Binding-site contacts:
Ligand atom C4 contacts residue GLN280 of chain 1.B at 3.6 Å.
Ligand atom C10 contacts residue ALA243 of chain 1.B at 3.6 Å (hydrophobic).
Ligand atom C4 contacts residue ILE246 of chain 1.B at 3.9 Å (hydrophobic).
Ligand atom N6 contacts residue ILE246 of chain 1.B at 4.2 Å.
Ligand atom N7 contacts residue ILE246 of chain 1.B at 4.3 Å.
Ligand atom C12 contacts residue PHE283 of chain 1.B at 3.3 Å (hydrophobic).
Ligand atom C16 contacts residue MET267 of chain 1.B at 4.0 Å (hydrophobic).
Ligand atom C11 contacts residue PHE250 of chain 1.B at 4.0 Å (hydrophobic).
Ligand atom C5 contacts residue PHE283 of chain 1.B at 4.2 Å (hydrophobic).
Ligand atom C10 contacts residue THR239 of chain 1.B at 3.6 Å.
Ligand atom N7 contacts residue PHE283 of chain 1.B at 3.9 Å.
Ligand atom C3 contacts residue TYR78 of chain 1.B at 3.8 Å (hydrophobic).
Ligand atom O17 contacts residue VAL232 of chain 1.B at 4.2 Å.
Ligand atom N9 contacts residue GLN280 of chain 1.B at 3.3 Å (h-bond).
Ligand atom C1 contacts residue VAL232 of chain 1.B at 4.0 Å (hydrophobic).
Ligand atom N6 contacts residue PHE283 of chain 1.B at 4.3 Å.
Ligand atom C13 contacts residue MET267 of chain 1.B at 4.3 Å (hydrophobic).
Ligand atom O17 contacts residue ALA243 of chain 1.B at 3.8 Å.
Ligand atom C14 contacts residue PHE283 of chain 1.B at 3.7 Å (hydrophobic).
Ligand atom O17 contacts residue THR239 of chain 1.B at 2.8 Å (h-bond).
Ligand atom C13 contacts residue PHE283 of chain 1.B at 3.7 Å (hydrophobic).
Ligand atom C1 contacts residue ILE246 of chain 1.B at 4.1 Å (hydrophobic).
Ligand atom O17 contacts residue SER231 of chain 1.B at 4.2 Å.
Ligand atom C10 contacts residue THR242 of chain 1.B at 3.9 Å.
Ligand atom C14 contacts residue MET267 of chain 1.B at 3.3 Å (hydrophobic).
Ligand atom C16 contacts residue GLN280 of chain 1.B at 4.0 Å.
Ligand atom N9 contacts residue PHE283 of chain 1.B at 3.8 Å.
Ligand atom C11 contacts residue PHE283 of chain 1.B at 3.4 Å (hydrophobic).
Ligand atom C16 contacts residue PHE283 of chain 1.B at 3.4 Å (hydrophobic).
Ligand atom C12 contacts residue PHE250 of chain 1.B at 4.0 Å (hydrophobic).
Ligand atom C2 contacts residue VAL232 of chain 1.B at 4.2 Å (hydrophobic).
Ligand atom C4 contacts residue VAL232 of chain 1.B at 4.1 Å (hydrophobic).
Ligand atom C2 contacts residue SER231 of chain 1.B at 3.9 Å.
Ligand atom C15 contacts residue MET267 of chain 1.B at 3.2 Å (hydrophobic).
Ligand atom C16 contacts residue PHE250 of chain 1.B at 4.2 Å (hydrophobic).
Ligand atom C8 contacts residue PHE283 of chain 1.B at 3.7 Å (hydrophobic).
Ligand atom C5 contacts residue ILE246 of chain 1.B at 4.2 Å (hydrophobic).
Ligand atom C15 contacts residue PHE283 of chain 1.B at 3.5 Å (hydrophobic).
Ligand atom C2 contacts residue TYR78 of chain 1.B at 4.0 Å (hydrophobic).
Ligand atom C5 contacts residue GLN280 of chain 1.B at 4.0 Å.

A small-molecule ligand and the protein it binds are described below.
Small molecule (SMILES): OCc1ccn2nc(-c3ccccc3)nc2c1

Sequence of chain 1.B:
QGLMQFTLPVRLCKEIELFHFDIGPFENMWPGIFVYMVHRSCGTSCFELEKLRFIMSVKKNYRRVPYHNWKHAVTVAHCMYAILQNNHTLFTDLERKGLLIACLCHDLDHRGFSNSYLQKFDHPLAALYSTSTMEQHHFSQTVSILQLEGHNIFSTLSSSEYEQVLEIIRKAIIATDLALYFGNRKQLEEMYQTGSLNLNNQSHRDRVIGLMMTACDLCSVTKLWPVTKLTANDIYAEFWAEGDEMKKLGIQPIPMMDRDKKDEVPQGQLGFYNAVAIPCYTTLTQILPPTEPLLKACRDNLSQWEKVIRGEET